Sequence of chain 1.IA:
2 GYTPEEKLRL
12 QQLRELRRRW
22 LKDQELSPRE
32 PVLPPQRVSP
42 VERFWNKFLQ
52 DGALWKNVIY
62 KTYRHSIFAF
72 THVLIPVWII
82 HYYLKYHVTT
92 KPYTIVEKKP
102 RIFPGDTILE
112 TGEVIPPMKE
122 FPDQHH

Binding-site contacts:
Ligand atom C24 contacts residue HIS66 of chain 1.IA at 3.0 Å.
Ligand atom C16 contacts residue ARG65 of chain 1.IA at 3.6 Å.
Ligand atom C12 contacts residue ARG65 of chain 1.IA at 3.5 Å.
Ligand atom C24 contacts residue LYS62 of chain 1.IA at 4.0 Å.
Ligand atom C24 contacts residue LEU34 of chain 1.L at 4.3 Å (hydrophobic).
Ligand atom O25 contacts residue LYS37 of chain 1.L at 4.2 Å.
Ligand atom O25 contacts residue LEU34 of chain 1.L at 4.0 Å.
Ligand atom C11 contacts residue PHE69 of chain 1.IA at 3.8 Å (hydrophobic).
Ligand atom C20 contacts residue HIS66 of chain 1.IA at 4.4 Å.
Ligand atom C24 contacts residue ARG65 of chain 1.IA at 4.4 Å.
Ligand atom C15 contacts residue ARG65 of chain 1.IA at 4.3 Å.
Ligand atom O26 contacts residue LYS62 of chain 1.IA at 2.8 Å.
Ligand atom C23 contacts residue THR38 of chain 1.L at 3.2 Å.
Ligand atom C18 contacts residue TYR35 of chain 1.L at 3.8 Å (hydrophobic).
Ligand atom O25 contacts residue LYS62 of chain 1.IA at 4.4 Å.
Ligand atom C17 contacts residue ARG65 of chain 1.IA at 4.0 Å.
Ligand atom C18 contacts residue PHE69 of chain 1.IA at 4.0 Å (hydrophobic).
Ligand atom C21 contacts residue THR38 of chain 1.L at 3.9 Å.
Ligand atom C21 contacts residue ARG65 of chain 1.IA at 3.6 Å.
Ligand atom O26 contacts residue HIS66 of chain 1.IA at 2.9 Å (h-bond).
Ligand atom C20 contacts residue THR38 of chain 1.L at 3.7 Å.
Ligand atom C11 contacts residue ARG65 of chain 1.IA at 4.4 Å.
Ligand atom C21 contacts residue HIS66 of chain 1.IA at 3.6 Å.
Ligand atom C19 contacts residue HIS73 of chain 1.IA at 3.7 Å.
Ligand atom O25 contacts residue HIS66 of chain 1.IA at 3.7 Å.
Ligand atom O26 contacts residue ARG65 of chain 1.IA at 3.8 Å.
Ligand atom C22 contacts residue HIS66 of chain 1.IA at 3.6 Å.
Ligand atom C16 contacts residue LEU34 of chain 1.L at 3.5 Å (hydrophobic).
Ligand atom C22 contacts residue ARG65 of chain 1.IA at 3.7 Å.
Ligand atom C23 contacts residue HIS66 of chain 1.IA at 3.2 Å.
Ligand atom C12 contacts residue PHE69 of chain 1.IA at 4.0 Å (hydrophobic).
Ligand atom C22 contacts residue LEU34 of chain 1.L at 4.2 Å (hydrophobic).
Ligand atom C18 contacts residue THR38 of chain 1.L at 4.4 Å.
Ligand atom C19 contacts residue TYR35 of chain 1.L at 3.6 Å (hydrophobic).
Ligand atom C15 contacts residue ASN31 of chain 1.L at 4.0 Å.
Ligand atom C23 contacts residue LEU34 of chain 1.L at 4.0 Å (hydrophobic).
Ligand atom C22 contacts residue THR38 of chain 1.L at 4.1 Å.
Ligand atom C21 contacts residue PHE69 of chain 1.IA at 4.2 Å (hydrophobic).
Ligand atom O12 contacts residue ARG65 of chain 1.IA at 3.2 Å (salt-bridge).
Ligand atom C6 contacts residue LYS28 of chain 1.L at 4.4 Å.

Sequence of chain 1.L:
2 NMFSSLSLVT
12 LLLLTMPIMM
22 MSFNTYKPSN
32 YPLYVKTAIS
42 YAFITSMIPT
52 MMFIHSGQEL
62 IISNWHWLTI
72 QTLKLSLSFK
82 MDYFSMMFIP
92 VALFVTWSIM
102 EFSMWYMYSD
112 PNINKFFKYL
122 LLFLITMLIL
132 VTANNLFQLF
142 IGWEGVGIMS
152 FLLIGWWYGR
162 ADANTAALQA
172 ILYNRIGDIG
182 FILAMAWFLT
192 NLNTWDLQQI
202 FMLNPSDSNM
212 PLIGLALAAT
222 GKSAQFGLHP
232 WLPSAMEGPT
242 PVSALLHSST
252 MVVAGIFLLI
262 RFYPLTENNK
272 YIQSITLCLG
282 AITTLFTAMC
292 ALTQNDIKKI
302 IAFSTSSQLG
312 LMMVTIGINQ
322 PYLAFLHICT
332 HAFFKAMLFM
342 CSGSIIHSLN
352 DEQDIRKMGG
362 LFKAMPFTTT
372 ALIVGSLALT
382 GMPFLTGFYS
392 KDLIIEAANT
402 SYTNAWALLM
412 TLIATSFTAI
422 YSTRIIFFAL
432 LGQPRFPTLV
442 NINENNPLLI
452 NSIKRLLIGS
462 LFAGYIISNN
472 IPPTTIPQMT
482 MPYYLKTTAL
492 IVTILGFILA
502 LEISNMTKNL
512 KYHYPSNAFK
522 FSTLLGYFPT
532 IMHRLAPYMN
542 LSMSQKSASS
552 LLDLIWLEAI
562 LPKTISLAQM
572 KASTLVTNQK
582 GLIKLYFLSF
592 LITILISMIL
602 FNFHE

A protein and the small-molecule ligand that binds it are described below.
Small molecule (SMILES): C[C@H](CCC(=O)O)[C@H]1CC[C@H]2[C@@H]3[C@H](O)C[C@@H]4C[C@H](O)CC[C@]4(C)[C@H]3C[C@H](O)[C@]12C